Sequence of chain 1.A:
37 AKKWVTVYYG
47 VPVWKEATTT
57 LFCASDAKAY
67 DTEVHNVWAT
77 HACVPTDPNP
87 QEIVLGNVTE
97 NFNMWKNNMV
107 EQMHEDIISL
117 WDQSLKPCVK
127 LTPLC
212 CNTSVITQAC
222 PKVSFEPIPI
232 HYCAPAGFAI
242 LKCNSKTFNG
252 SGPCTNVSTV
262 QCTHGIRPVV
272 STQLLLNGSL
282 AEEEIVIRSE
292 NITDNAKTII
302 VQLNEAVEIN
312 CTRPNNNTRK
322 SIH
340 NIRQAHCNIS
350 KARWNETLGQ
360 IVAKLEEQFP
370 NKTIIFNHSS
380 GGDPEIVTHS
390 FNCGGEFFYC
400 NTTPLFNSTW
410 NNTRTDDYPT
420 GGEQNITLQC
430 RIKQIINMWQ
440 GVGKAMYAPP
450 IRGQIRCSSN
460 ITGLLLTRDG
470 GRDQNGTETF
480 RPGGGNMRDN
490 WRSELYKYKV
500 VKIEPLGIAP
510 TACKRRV

Binding-site contacts:
Ligand atom O5 contacts residue ASN459 of chain 1.A at 2.5 Å (h-bond).
Ligand atom C8 contacts residue ASN278 of chain 1.A at 3.6 Å.
Ligand atom C8 contacts residue ASN459 of chain 1.A at 3.8 Å.
Ligand atom O5 contacts residue ALA307 of chain 1.A at 4.2 Å.
Ligand atom C7 contacts residue ASN278 of chain 1.A at 4.2 Å.
Ligand atom C8 contacts residue NAG1 of chain 1.Q at 3.5 Å.
Ligand atom N2 contacts residue ASN459 of chain 1.A at 2.8 Å (h-bond).
Ligand atom C7 contacts residue NAG1 of chain 1.Q at 4.2 Å.
Ligand atom C8 contacts residue SER457 of chain 1.A at 3.3 Å.
Ligand atom C1 contacts residue ASN459 of chain 1.A at 1.4 Å.
Ligand atom O7 contacts residue NAG1 of chain 1.Q at 4.0 Å.
Ligand atom C3 contacts residue ASN459 of chain 1.A at 3.7 Å.
Ligand atom C8 contacts residue SER458 of chain 1.A at 3.9 Å.
Ligand atom C1 contacts residue ALA307 of chain 1.A at 4.2 Å (hydrophobic).
Ligand atom C2 contacts residue ASN459 of chain 1.A at 2.4 Å.
Ligand atom C4 contacts residue ASN459 of chain 1.A at 4.2 Å.
Ligand atom O7 contacts residue ASN278 of chain 1.A at 4.3 Å.
Ligand atom O7 contacts residue ASN459 of chain 1.A at 3.7 Å.
Ligand atom C5 contacts residue ASN459 of chain 1.A at 3.7 Å.
Ligand atom C7 contacts residue ASN459 of chain 1.A at 3.3 Å.

This small molecule binds to this protein.
Small molecule (SMILES): CC(=O)N[C@@H]1[C@@H](O)[C@H](O)[C@@H](CO)O[C@H]1O